Sequence of chain 1.H:
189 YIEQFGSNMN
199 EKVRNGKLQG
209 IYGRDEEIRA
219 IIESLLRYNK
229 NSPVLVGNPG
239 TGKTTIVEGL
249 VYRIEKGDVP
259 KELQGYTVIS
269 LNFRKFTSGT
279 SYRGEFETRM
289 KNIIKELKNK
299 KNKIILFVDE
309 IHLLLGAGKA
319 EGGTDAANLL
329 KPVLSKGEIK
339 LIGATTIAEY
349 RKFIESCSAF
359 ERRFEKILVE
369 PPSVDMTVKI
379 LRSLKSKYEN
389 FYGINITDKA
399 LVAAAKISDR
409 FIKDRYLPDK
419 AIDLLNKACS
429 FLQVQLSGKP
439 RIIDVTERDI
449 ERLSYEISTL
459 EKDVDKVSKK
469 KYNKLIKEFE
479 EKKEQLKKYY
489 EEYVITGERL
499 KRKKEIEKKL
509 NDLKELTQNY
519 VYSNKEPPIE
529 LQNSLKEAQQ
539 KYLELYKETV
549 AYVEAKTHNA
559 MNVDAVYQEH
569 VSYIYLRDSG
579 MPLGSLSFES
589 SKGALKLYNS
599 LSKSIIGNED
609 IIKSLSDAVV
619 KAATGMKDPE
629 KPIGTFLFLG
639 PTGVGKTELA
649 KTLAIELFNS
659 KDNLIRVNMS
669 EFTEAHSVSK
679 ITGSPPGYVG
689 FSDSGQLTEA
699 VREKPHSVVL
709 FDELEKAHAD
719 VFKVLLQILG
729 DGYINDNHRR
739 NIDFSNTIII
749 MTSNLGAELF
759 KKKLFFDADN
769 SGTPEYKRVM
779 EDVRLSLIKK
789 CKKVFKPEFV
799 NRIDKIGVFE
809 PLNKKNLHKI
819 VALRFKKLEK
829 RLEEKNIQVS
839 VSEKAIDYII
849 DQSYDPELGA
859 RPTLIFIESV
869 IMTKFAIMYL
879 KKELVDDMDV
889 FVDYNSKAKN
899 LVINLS

A small-molecule ligand and the protein it binds are described below.
Small molecule (SMILES): Nc1ncnc2c1ncn2[C@@H]1O[C@H](COP(=O)(O)OP(=O)(O)OP(O)(O)=S)[C@@H](O)[C@H]1O

Binding-site contacts:
Ligand atom O1B contacts residue GLY240 of chain 1.J at 3.2 Å (h-bond).
Ligand atom C4 contacts residue THR243 of chain 1.J at 3.7 Å.
Ligand atom O2A contacts residue GLY238 of chain 1.J at 3.5 Å (h-bond).
Ligand atom PA contacts residue GLY238 of chain 1.J at 3.4 Å.
Ligand atom N6 contacts residue ILE244 of chain 1.J at 3.5 Å.
Ligand atom O5' contacts residue GLY238 of chain 1.J at 3.9 Å.
Ligand atom O1A contacts residue THR243 of chain 1.J at 3.8 Å.
Ligand atom N6 contacts residue VAL367 of chain 1.J at 3.7 Å.
Ligand atom C8 contacts residue GLY238 of chain 1.J at 3.5 Å.
Ligand atom C5 contacts residue THR243 of chain 1.J at 3.7 Å.
Ligand atom O3A contacts residue LYS241 of chain 1.J at 3.8 Å.
Ligand atom O1A contacts residue THR239 of chain 1.J at 3.8 Å.
Ligand atom C5' contacts residue THR243 of chain 1.J at 3.7 Å.
Ligand atom O1B contacts residue LYS241 of chain 1.J at 2.9 Å.
Ligand atom PG contacts residue ARG360 of chain 1.H at 3.4 Å.
Ligand atom PA contacts residue THR243 of chain 1.J at 2.6 Å.
Ligand atom O2B contacts residue LYS241 of chain 1.J at 1.4 Å.
Ligand atom O1A contacts residue GLY238 of chain 1.J at 2.7 Å (h-bond).
Ligand atom O1B contacts residue THR243 of chain 1.J at 3.5 Å.
Ligand atom O1A contacts residue PRO237 of chain 1.J at 3.6 Å (h-bond).
Ligand atom PB contacts residue LYS241 of chain 1.J at 2.5 Å.
Ligand atom O3A contacts residue THR243 of chain 1.J at 2.9 Å.
Ligand atom C6 contacts residue ILE244 of chain 1.J at 3.7 Å (hydrophobic).
Ligand atom N9 contacts residue THR243 of chain 1.J at 3.5 Å.
Ligand atom S1G contacts residue ARG360 of chain 1.H at 1.6 Å (salt-bridge).
Ligand atom O2A contacts residue THR243 of chain 1.J at 1.4 Å.
Ligand atom O5' contacts residue THR243 of chain 1.J at 3.5 Å.
Ligand atom C8 contacts residue THR239 of chain 1.J at 3.9 Å.
Ligand atom C8 contacts residue THR243 of chain 1.J at 3.5 Å.
Ligand atom O3B contacts residue LYS241 of chain 1.J at 3.2 Å.
Ligand atom N7 contacts residue THR243 of chain 1.J at 3.5 Å (h-bond).
Ligand atom O4' contacts residue THR243 of chain 1.J at 3.6 Å.
Ligand atom O3B contacts residue PRO237 of chain 1.J at 3.9 Å.
Ligand atom C2' contacts residue THR243 of chain 1.J at 3.7 Å.
Ligand atom PB contacts residue THR243 of chain 1.J at 3.7 Å.
Ligand atom N7 contacts residue THR239 of chain 1.J at 3.4 Å.
Ligand atom O2B contacts residue THR242 of chain 1.J at 3.0 Å (h-bond).
Ligand atom N1 contacts residue ILE244 of chain 1.J at 3.9 Å.
Ligand atom O1B contacts residue PRO237 of chain 1.J at 3.4 Å (h-bond).
Ligand atom O2G contacts residue LYS241 of chain 1.J at 3.4 Å.

Sequence of chain 1.J:
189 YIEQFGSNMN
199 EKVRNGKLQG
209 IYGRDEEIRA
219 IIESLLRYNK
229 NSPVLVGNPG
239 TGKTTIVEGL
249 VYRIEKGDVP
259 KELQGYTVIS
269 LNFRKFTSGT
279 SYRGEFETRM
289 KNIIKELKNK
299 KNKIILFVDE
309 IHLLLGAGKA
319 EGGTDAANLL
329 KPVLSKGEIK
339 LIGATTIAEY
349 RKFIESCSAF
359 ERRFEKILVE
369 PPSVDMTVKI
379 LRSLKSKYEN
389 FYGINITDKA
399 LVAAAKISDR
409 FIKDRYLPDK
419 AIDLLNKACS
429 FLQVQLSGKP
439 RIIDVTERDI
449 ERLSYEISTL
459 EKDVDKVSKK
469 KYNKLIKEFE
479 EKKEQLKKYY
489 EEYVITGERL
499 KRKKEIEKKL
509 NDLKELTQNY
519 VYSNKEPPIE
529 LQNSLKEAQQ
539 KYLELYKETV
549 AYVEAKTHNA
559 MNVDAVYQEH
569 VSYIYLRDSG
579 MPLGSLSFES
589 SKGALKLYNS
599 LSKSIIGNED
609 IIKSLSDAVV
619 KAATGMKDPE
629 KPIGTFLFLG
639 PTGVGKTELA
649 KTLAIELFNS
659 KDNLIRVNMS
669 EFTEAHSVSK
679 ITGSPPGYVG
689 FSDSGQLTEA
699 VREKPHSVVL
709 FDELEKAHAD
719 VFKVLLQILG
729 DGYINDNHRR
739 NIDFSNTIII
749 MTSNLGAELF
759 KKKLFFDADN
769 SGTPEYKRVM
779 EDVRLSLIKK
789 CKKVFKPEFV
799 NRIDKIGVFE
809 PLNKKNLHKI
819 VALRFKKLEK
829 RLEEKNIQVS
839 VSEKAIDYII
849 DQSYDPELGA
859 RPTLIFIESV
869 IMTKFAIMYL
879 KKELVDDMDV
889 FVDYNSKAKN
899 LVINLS